Binding-site contacts:
Ligand atom C2 contacts residue ASN176 of chain 1.C at 2.5 Å.
Ligand atom C5 contacts residue ASN176 of chain 1.C at 3.8 Å.
Ligand atom O6 contacts residue LEU175 of chain 1.C at 4.0 Å.
Ligand atom C3 contacts residue ASN176 of chain 1.C at 3.9 Å.
Ligand atom O6 contacts residue ASN176 of chain 1.C at 4.4 Å.
Ligand atom N2 contacts residue ASN176 of chain 1.C at 2.9 Å (h-bond).
Ligand atom C1 contacts residue ASN176 of chain 1.C at 1.5 Å.
Ligand atom O5 contacts residue ASN176 of chain 1.C at 2.4 Å (h-bond).
Ligand atom C4 contacts residue ASN176 of chain 1.C at 4.3 Å.
Ligand atom C7 contacts residue ASN176 of chain 1.C at 3.7 Å.
Ligand atom O7 contacts residue ASN176 of chain 1.C at 4.2 Å.

Sequence of chain 1.C:
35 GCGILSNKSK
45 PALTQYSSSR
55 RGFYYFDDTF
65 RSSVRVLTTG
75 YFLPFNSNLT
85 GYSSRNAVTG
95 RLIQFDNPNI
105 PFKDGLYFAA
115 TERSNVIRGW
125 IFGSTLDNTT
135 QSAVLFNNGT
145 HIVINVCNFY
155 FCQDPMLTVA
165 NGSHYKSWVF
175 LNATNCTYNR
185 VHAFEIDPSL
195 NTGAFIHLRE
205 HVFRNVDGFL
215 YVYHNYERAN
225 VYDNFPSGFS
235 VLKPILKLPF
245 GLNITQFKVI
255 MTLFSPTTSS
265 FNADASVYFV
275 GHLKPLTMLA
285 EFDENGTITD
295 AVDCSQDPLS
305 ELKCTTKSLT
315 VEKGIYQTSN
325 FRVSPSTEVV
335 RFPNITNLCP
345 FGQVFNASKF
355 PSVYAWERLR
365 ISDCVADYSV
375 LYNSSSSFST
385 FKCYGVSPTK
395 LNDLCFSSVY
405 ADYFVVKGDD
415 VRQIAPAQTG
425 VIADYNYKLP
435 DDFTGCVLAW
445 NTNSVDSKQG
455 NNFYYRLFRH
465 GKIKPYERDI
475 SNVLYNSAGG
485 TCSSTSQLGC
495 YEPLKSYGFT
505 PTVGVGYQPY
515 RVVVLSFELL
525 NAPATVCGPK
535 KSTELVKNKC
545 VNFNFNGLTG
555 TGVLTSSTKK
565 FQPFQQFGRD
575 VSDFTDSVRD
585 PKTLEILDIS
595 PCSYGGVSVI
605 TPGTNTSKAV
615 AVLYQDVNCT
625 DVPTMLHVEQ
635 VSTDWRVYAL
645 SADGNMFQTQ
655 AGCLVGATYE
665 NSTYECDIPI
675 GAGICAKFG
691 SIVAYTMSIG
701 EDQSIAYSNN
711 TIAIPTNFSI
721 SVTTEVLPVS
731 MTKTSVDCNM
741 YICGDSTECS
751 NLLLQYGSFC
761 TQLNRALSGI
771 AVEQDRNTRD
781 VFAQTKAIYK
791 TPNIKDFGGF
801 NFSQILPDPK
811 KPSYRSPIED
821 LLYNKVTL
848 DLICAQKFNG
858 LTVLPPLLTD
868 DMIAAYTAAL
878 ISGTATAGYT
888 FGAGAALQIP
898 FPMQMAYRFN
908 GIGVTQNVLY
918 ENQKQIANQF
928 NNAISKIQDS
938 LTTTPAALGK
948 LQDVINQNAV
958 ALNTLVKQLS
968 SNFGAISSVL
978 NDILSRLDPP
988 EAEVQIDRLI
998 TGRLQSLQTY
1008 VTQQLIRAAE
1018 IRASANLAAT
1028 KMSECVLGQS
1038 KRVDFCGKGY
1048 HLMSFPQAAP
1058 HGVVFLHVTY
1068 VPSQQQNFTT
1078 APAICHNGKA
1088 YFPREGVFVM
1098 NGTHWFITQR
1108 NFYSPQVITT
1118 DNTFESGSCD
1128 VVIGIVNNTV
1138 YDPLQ

This small molecule binds to this protein.
Small molecule (SMILES): CC(=O)N[C@@H]1[C@@H](O)[C@H](O)[C@@H](CO)O[C@H]1O